Sequence of chain 1.C:
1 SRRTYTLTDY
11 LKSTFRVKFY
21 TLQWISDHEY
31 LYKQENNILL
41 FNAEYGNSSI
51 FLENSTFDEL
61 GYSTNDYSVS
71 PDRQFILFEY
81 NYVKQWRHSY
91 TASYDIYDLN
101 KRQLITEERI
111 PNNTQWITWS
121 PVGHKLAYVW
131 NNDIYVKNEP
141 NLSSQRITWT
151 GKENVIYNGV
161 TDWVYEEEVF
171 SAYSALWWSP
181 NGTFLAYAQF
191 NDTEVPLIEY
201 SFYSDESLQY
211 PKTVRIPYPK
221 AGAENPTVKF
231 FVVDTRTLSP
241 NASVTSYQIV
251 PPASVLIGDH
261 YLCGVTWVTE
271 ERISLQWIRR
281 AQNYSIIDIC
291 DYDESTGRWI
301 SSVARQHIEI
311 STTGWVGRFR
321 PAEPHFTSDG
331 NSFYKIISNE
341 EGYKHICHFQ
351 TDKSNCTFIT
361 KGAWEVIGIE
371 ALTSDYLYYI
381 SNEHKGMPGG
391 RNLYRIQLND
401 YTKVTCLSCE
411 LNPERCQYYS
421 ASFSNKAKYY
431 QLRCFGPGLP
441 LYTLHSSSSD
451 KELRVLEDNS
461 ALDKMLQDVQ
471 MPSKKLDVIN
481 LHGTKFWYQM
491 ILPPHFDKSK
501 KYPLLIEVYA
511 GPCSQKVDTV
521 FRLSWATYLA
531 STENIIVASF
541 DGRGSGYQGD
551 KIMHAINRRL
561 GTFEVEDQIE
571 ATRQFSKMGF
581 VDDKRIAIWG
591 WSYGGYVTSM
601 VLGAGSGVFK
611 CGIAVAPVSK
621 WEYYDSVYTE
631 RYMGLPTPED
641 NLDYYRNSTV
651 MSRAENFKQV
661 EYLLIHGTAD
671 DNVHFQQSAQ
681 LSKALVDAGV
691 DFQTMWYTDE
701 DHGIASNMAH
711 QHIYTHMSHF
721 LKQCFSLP

This protein binds this small molecule.
Small molecule (SMILES): CC(=O)N[C@@H]1[C@@H](O)[C@H](O)[C@@H](CO)O[C@H]1O

Binding-site contacts:
Ligand atom C5 contacts residue ASN241 of chain 1.C at 3.7 Å.
Ligand atom C4 contacts residue ASN241 of chain 1.C at 4.2 Å.
Ligand atom C6 contacts residue ASN241 of chain 1.C at 4.5 Å.
Ligand atom N2 contacts residue ASN241 of chain 1.C at 2.8 Å (h-bond).
Ligand atom O5 contacts residue ASN241 of chain 1.C at 2.4 Å (h-bond).
Ligand atom C3 contacts residue ASN241 of chain 1.C at 3.8 Å.
Ligand atom C1 contacts residue ASN241 of chain 1.C at 1.4 Å.
Ligand atom O6 contacts residue ASN241 of chain 1.C at 3.9 Å.
Ligand atom C2 contacts residue ASN241 of chain 1.C at 2.4 Å.
Ligand atom C7 contacts residue ASN241 of chain 1.C at 3.8 Å.
Ligand atom O7 contacts residue ASN241 of chain 1.C at 3.9 Å.